Binding-site contacts:
Ligand atom N3 contacts residue ALA189 of chain 1.A at 4.3 Å.
Ligand atom C6 contacts residue GLU276 of chain 1.A at 3.2 Å.
Ligand atom C10 contacts residue GLU276 of chain 1.A at 3.2 Å.
Ligand atom O1 contacts residue GLU276 of chain 1.A at 3.0 Å.
Ligand atom C1 contacts residue GLY277 of chain 1.A at 3.9 Å.
Ligand atom C1 contacts residue PHE280 of chain 1.A at 4.2 Å (hydrophobic).
Ligand atom C9 contacts residue GLU276 of chain 1.A at 2.2 Å.
Ligand atom C7 contacts residue GLU276 of chain 1.A at 2.2 Å.
Ligand atom O1 contacts residue SER187 of chain 1.A at 4.0 Å.
Ligand atom N1 contacts residue LEU192 of chain 1.A at 4.0 Å.
Ligand atom C5 contacts residue GLU276 of chain 1.A at 3.2 Å.
Ligand atom N2 contacts residue PHE280 of chain 1.A at 3.7 Å.
Ligand atom C4 contacts residue PHE280 of chain 1.A at 4.1 Å (hydrophobic).
Ligand atom CL1 contacts residue ALA189 of chain 1.A at 3.7 Å.
Ligand atom N3 contacts residue GLU276 of chain 1.A at 3.0 Å (salt-bridge).
Ligand atom C2 contacts residue GLU276 of chain 1.A at 3.8 Å.
Ligand atom C2 contacts residue ALA189 of chain 1.A at 3.7 Å (hydrophobic).
Ligand atom C5 contacts residue ALA189 of chain 1.A at 3.5 Å (hydrophobic).
Ligand atom O1 contacts residue ALA189 of chain 1.A at 3.2 Å.
Ligand atom C1 contacts residue GLU276 of chain 1.A at 2.8 Å.
Ligand atom C1 contacts residue LEU192 of chain 1.A at 3.2 Å (hydrophobic).
Ligand atom C3 contacts residue ALA189 of chain 1.A at 3.7 Å (hydrophobic).
Ligand atom N1 contacts residue GLU276 of chain 1.A at 3.6 Å.
Ligand atom O1 contacts residue PRO188 of chain 1.A at 4.0 Å.
Ligand atom C8 contacts residue GLU276 of chain 1.A at 2.1 Å.

This small molecule binds to this protein.
Small molecule (SMILES): Cn1ncc(Cl)c1C(=O)N1CCCCC1

Sequence of chain 1.A:
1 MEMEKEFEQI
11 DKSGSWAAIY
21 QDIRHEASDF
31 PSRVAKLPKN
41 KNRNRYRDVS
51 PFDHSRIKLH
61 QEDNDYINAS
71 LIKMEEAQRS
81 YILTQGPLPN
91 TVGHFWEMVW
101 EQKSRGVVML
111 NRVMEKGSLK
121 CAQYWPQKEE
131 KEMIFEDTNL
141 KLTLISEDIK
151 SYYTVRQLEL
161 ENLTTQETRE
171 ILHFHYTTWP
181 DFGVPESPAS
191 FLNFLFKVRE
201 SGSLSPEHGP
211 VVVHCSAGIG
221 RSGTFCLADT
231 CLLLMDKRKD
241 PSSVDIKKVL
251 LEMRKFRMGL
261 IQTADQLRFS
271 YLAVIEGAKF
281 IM